The protein below binds the small molecule below.
Small molecule (SMILES): CC(=O)N[C@H]1[C@H](O[C@H]2[C@H](O)[C@@H](NC(C)=O)CO[C@@H]2CO)O[C@H](CO)[C@@H](O)[C@@H]1O

Sequence of chain 1.A:
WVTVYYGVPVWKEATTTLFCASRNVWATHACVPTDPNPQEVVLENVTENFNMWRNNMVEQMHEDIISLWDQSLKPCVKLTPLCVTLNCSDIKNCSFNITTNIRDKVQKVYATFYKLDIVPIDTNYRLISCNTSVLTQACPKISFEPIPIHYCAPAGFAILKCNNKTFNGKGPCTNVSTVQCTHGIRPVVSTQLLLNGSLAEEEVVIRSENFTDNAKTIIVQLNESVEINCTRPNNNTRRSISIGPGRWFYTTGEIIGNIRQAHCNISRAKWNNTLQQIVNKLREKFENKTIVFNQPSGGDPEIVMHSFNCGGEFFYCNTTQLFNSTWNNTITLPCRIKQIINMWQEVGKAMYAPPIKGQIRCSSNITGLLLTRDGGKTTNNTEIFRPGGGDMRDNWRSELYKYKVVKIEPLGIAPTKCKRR

Binding-site contacts:
Ligand atom O7 contacts residue GLY297 of chain 1.A at 4.4 Å.
Ligand atom C6 contacts residue GLU298 of chain 1.A at 3.7 Å.
Ligand atom C8 contacts residue THR146 of chain 1.A at 3.5 Å.
Ligand atom C1 contacts residue TYR144 of chain 1.A at 3.9 Å (hydrophobic).
Ligand atom O3 contacts residue ARG283 of chain 1.A at 3.4 Å (salt-bridge).
Ligand atom C8 contacts residue ARG283 of chain 1.A at 4.0 Å.
Ligand atom C8 contacts residue GLY297 of chain 1.A at 3.5 Å.
Ligand atom C7 contacts residue GLY297 of chain 1.A at 4.4 Å.
Ligand atom C8 contacts residue THR296 of chain 1.A at 3.6 Å.
Ligand atom N2 contacts residue ARG283 of chain 1.A at 4.0 Å.
Ligand atom C5 contacts residue ASN127 of chain 1.A at 3.8 Å.
Ligand atom O6 contacts residue GLU298 of chain 1.A at 3.0 Å (salt-bridge).
Ligand atom N2 contacts residue TYR144 of chain 1.A at 4.4 Å.
Ligand atom C8 contacts residue ASN127 of chain 1.A at 3.9 Å.
Ligand atom C2 contacts residue ASN127 of chain 1.A at 2.6 Å.
Ligand atom O3 contacts residue GLU298 of chain 1.A at 3.6 Å.
Ligand atom C8 contacts residue GLU298 of chain 1.A at 3.9 Å.
Ligand atom O5 contacts residue TYR144 of chain 1.A at 4.3 Å.
Ligand atom C4 contacts residue ASN127 of chain 1.A at 4.4 Å.
Ligand atom C7 contacts residue GLU298 of chain 1.A at 4.2 Å.
Ligand atom O7 contacts residue GLU298 of chain 1.A at 3.9 Å.
Ligand atom O5 contacts residue ASN127 of chain 1.A at 2.5 Å (h-bond).
Ligand atom O6 contacts residue ARG283 of chain 1.A at 3.4 Å (salt-bridge).
Ligand atom O7 contacts residue ASN127 of chain 1.A at 3.7 Å.
Ligand atom C5 contacts residue GLU298 of chain 1.A at 3.5 Å.
Ligand atom C3 contacts residue ASN127 of chain 1.A at 3.9 Å.
Ligand atom C5 contacts residue TYR144 of chain 1.A at 4.1 Å (hydrophobic).
Ligand atom C3 contacts residue ARG283 of chain 1.A at 4.4 Å.
Ligand atom C7 contacts residue ASN127 of chain 1.A at 3.5 Å.
Ligand atom N2 contacts residue ASN127 of chain 1.A at 3.0 Å (h-bond).
Ligand atom O6 contacts residue TYR144 of chain 1.A at 4.3 Å.
Ligand atom O5 contacts residue GLU298 of chain 1.A at 4.0 Å.
Ligand atom C7 contacts residue ARG283 of chain 1.A at 4.4 Å.
Ligand atom C1 contacts residue ASN127 of chain 1.A at 1.5 Å.
Ligand atom C7 contacts residue THR146 of chain 1.A at 4.4 Å.